Binding-site contacts:
Ligand atom CZ2 contacts residue ILE53 of chain 1.D at 3.7 Å (hydrophobic).
Ligand atom CA contacts residue GLY25 of chain 1.C at 3.5 Å.
Ligand atom OXT contacts residue GLY25 of chain 1.C at 4.0 Å.
Ligand atom NE1 contacts residue GLN45 of chain 1.D at 2.8 Å (h-bond).
Ligand atom O contacts residue SER51 of chain 1.C at 3.0 Å (h-bond).
Ligand atom CB contacts residue THR28 of chain 1.C at 3.6 Å.
Ligand atom CE2 contacts residue GLN45 of chain 1.D at 3.8 Å.
Ligand atom CD1 contacts residue SER51 of chain 1.C at 3.6 Å.
Ligand atom OXT contacts residue HIS49 of chain 1.D at 3.8 Å.
Ligand atom CZ2 contacts residue ALA44 of chain 1.D at 4.0 Å (hydrophobic).
Ligand atom CH2 contacts residue ILE20 of chain 1.D at 4.0 Å (hydrophobic).
Ligand atom CB contacts residue THR23 of chain 1.C at 3.8 Å.
Ligand atom CD2 contacts residue THR50 of chain 1.D at 3.9 Å.
Ligand atom C contacts residue GLY25 of chain 1.C at 3.4 Å.
Ligand atom CZ3 contacts residue GLY21 of chain 1.D at 3.6 Å.
Ligand atom N contacts residue ASP27 of chain 1.C at 3.1 Å (salt-bridge).
Ligand atom CA contacts residue THR28 of chain 1.C at 3.2 Å.
Ligand atom N contacts residue THR28 of chain 1.C at 2.8 Å (h-bond).
Ligand atom CH2 contacts residue GLY21 of chain 1.D at 3.5 Å.
Ligand atom CD1 contacts residue THR47 of chain 1.D at 3.7 Å.
Ligand atom N contacts residue ARG24 of chain 1.C at 3.9 Å.
Ligand atom CZ2 contacts residue THR50 of chain 1.D at 3.8 Å.
Ligand atom CE2 contacts residue THR50 of chain 1.D at 4.0 Å.
Ligand atom C contacts residue SER51 of chain 1.C at 3.7 Å.
Ligand atom OXT contacts residue THR47 of chain 1.D at 2.5 Å (h-bond).
Ligand atom CD1 contacts residue GLN45 of chain 1.D at 3.5 Å.
Ligand atom CA contacts residue SER51 of chain 1.C at 4.0 Å.
Ligand atom CA contacts residue THR23 of chain 1.C at 3.8 Å.
Ligand atom C contacts residue THR50 of chain 1.D at 3.8 Å.
Ligand atom N contacts residue GLY25 of chain 1.C at 2.8 Å (h-bond).
Ligand atom N contacts residue THR23 of chain 1.C at 2.8 Å (h-bond).
Ligand atom O contacts residue ARG24 of chain 1.C at 3.5 Å.
Ligand atom O contacts residue GLY25 of chain 1.C at 3.0 Å (h-bond).
Ligand atom NE1 contacts residue ALA44 of chain 1.D at 3.8 Å.
Ligand atom OXT contacts residue THR50 of chain 1.D at 2.7 Å (h-bond).
Ligand atom O contacts residue THR47 of chain 1.D at 3.5 Å (h-bond).
Ligand atom C contacts residue THR47 of chain 1.D at 3.4 Å.
Ligand atom CB contacts residue SER51 of chain 1.C at 3.5 Å.
Ligand atom CE3 contacts residue HIS31 of chain 1.D at 3.9 Å.
Ligand atom CG contacts residue SER51 of chain 1.C at 3.9 Å.

Sequence of chain 1.C:
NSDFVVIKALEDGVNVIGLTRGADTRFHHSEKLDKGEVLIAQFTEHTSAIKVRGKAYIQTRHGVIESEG

The protein below binds the small molecule below.
Small molecule (SMILES): N[C@@H](Cc1c[nH]c2ccccc12)C(=O)O

Sequence of chain 1.D:
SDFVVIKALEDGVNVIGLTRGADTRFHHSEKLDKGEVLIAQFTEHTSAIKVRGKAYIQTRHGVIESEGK